A protein and the small-molecule ligand that binds it are described below.
Small molecule (SMILES): CC(=O)N[C@H]1[C@H](O[C@H]2[C@H](O)[C@@H](NC(C)=O)CO[C@@H]2CO)O[C@H](CO)[C@@H](O[C@@H]2O[C@H](CO)[C@@H](O)[C@H](O)[C@@H]2O)[C@@H]1O

Binding-site contacts:
Ligand atom O7 contacts residue ASN191 of chain 2.A at 4.3 Å.
Ligand atom C8 contacts residue THR193 of chain 2.A at 3.7 Å.
Ligand atom C6 contacts residue THR193 of chain 2.A at 3.6 Å.
Ligand atom O5 contacts residue ASN191 of chain 2.A at 2.4 Å (h-bond).
Ligand atom C1 contacts residue ILE156 of chain 2.A at 4.3 Å (hydrophobic).
Ligand atom N2 contacts residue ASN191 of chain 2.A at 2.9 Å (h-bond).
Ligand atom C2 contacts residue ASN191 of chain 2.A at 2.4 Å.
Ligand atom C1 contacts residue ASN191 of chain 2.A at 1.4 Å.
Ligand atom N2 contacts residue ILE156 of chain 2.A at 3.8 Å.
Ligand atom C5 contacts residue ASN191 of chain 2.A at 3.7 Å.
Ligand atom C7 contacts residue ASN191 of chain 2.A at 3.3 Å.
Ligand atom C8 contacts residue GLN189 of chain 2.A at 4.3 Å.
Ligand atom C6 contacts residue GLU194 of chain 2.A at 4.0 Å.
Ligand atom C5 contacts residue THR193 of chain 2.A at 3.6 Å.
Ligand atom C8 contacts residue ASN191 of chain 2.A at 3.1 Å.
Ligand atom C7 contacts residue GLN189 of chain 2.A at 4.3 Å.
Ligand atom C7 contacts residue THR193 of chain 2.A at 4.5 Å.
Ligand atom C7 contacts residue LYS229 of chain 2.A at 4.1 Å.
Ligand atom C8 contacts residue GLU194 of chain 2.A at 3.3 Å.
Ligand atom O7 contacts residue ILE156 of chain 2.A at 4.2 Å.
Ligand atom C4 contacts residue ASN191 of chain 2.A at 4.2 Å.
Ligand atom O5 contacts residue THR193 of chain 2.A at 3.5 Å.
Ligand atom C1 contacts residue THR193 of chain 2.A at 3.5 Å.
Ligand atom O7 contacts residue LYS229 of chain 2.A at 4.3 Å.
Ligand atom O7 contacts residue GLN189 of chain 2.A at 3.7 Å.
Ligand atom C3 contacts residue ASN191 of chain 2.A at 3.8 Å.
Ligand atom C7 contacts residue ILE156 of chain 2.A at 4.1 Å (hydrophobic).
Ligand atom C8 contacts residue LYS229 of chain 2.A at 3.0 Å.

Sequence of chain 2.A:
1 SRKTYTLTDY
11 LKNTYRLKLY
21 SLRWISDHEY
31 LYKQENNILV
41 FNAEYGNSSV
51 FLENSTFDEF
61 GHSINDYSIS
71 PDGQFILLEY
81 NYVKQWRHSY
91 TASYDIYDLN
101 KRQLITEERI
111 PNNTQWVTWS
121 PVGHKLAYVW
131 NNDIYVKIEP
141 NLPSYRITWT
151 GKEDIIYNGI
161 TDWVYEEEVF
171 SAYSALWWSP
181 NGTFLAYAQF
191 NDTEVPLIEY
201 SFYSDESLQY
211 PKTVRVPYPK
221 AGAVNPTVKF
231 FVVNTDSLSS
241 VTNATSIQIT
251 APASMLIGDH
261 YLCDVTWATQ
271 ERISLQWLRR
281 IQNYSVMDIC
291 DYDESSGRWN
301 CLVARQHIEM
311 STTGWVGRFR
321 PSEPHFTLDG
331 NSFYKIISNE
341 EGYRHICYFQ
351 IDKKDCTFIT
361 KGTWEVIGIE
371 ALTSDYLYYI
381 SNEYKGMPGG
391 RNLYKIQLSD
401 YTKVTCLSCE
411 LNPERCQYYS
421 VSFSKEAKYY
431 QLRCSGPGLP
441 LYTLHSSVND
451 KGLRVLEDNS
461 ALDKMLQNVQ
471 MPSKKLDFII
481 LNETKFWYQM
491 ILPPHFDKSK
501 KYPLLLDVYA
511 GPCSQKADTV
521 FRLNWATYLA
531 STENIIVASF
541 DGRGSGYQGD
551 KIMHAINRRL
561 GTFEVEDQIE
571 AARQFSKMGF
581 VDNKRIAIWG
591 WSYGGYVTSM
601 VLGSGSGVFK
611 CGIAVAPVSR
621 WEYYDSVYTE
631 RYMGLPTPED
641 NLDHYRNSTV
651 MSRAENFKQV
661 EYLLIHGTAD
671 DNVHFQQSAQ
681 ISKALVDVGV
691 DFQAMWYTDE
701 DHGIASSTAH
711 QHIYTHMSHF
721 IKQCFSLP